Sequence of chain 1.A:
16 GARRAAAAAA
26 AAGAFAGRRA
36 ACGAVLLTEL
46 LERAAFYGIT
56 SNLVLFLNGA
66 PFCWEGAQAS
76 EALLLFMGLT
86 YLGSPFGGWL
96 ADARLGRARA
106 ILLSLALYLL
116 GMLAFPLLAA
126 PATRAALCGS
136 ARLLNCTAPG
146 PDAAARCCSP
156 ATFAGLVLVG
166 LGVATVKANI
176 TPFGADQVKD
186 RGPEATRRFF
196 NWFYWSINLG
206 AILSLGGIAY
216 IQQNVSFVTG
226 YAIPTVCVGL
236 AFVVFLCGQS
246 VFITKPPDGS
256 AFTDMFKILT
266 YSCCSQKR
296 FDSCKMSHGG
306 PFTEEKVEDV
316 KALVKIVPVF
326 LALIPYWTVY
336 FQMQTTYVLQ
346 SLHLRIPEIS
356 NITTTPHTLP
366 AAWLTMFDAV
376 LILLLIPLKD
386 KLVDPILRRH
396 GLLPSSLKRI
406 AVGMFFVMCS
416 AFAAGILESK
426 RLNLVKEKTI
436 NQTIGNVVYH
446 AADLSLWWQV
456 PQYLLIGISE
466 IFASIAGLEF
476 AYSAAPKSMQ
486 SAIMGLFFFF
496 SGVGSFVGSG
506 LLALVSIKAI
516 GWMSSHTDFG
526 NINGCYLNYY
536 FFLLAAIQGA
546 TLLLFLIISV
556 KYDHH

Binding-site contacts:
Ligand atom CAE contacts residue VAL502 of chain 1.A at 3.5 Å (hydrophobic).
Ligand atom CAZ contacts residue GLY505 of chain 1.A at 3.9 Å.
Ligand atom CAV contacts residue GLY505 of chain 1.A at 4.1 Å.
Ligand atom CAS contacts residue PHE501 of chain 1.A at 3.9 Å (hydrophobic).
Ligand atom CBD contacts residue PHE501 of chain 1.A at 4.3 Å (hydrophobic).
Ligand atom CAE contacts residue VAL498 of chain 1.A at 4.5 Å (hydrophobic).
Ligand atom CBH contacts residue PHE501 of chain 1.A at 4.4 Å (hydrophobic).
Ligand atom CBI contacts residue PHE501 of chain 1.A at 4.3 Å (hydrophobic).
Ligand atom CAV contacts residue ALA508 of chain 1.A at 4.4 Å (hydrophobic).
Ligand atom CAD contacts residue SER504 of chain 1.A at 3.2 Å.
Ligand atom CAR contacts residue LEU79 of chain 1.A at 4.4 Å (hydrophobic).
Ligand atom CAD contacts residue PHE501 of chain 1.A at 3.1 Å (hydrophobic).
Ligand atom CAE contacts residue PHE501 of chain 1.A at 3.4 Å (hydrophobic).
Ligand atom CAU contacts residue PHE501 of chain 1.A at 4.1 Å (hydrophobic).
Ligand atom CAK contacts residue GLY505 of chain 1.A at 4.4 Å.
Ligand atom CBH contacts residue GLY505 of chain 1.A at 4.5 Å.
Ligand atom CAI contacts residue GLY505 of chain 1.A at 3.9 Å.
Ligand atom CAD contacts residue GLY505 of chain 1.A at 3.4 Å.

The protein below binds the small molecule below.
Small molecule (SMILES): CC(C)CCC[C@@H](C)[C@H]1CC[C@H]2[C@@H]3CC=C4C[C@@H](OC(=O)CCC(=O)O)CC[C@]4(C)[C@H]3CC[C@]12C